Sequence of chain 1.A:
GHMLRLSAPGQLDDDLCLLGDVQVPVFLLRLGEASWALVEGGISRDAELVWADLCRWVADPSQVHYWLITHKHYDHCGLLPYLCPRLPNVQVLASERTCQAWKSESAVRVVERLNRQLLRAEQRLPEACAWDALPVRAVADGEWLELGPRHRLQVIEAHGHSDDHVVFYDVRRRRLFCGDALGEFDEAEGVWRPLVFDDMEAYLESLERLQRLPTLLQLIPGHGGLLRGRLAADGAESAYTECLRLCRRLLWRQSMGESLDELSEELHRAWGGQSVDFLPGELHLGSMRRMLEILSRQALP

This protein binds this small molecule.
Small molecule (SMILES): O=C(O)c1ccccc1-n1cccc1

Binding-site contacts:
Ligand atom C07 contacts residue FE1 of chain 1.C at 2.9 Å.
Ligand atom C12 contacts residue ASP75 of chain 1.A at 3.6 Å.
Ligand atom C02 contacts residue PHE197 of chain 1.A at 3.7 Å (hydrophobic).
Ligand atom C01 contacts residue HIS284 of chain 1.A at 3.8 Å.
Ligand atom O08 contacts residue HIS161 of chain 1.A at 2.9 Å.
Ligand atom O08 contacts residue ASP180 of chain 1.A at 2.9 Å (salt-bridge).
Ligand atom O09 contacts residue FE1 of chain 1.B at 3.7 Å.
Ligand atom C04 contacts residue PHE197 of chain 1.A at 3.6 Å (hydrophobic).
Ligand atom C03 contacts residue PHE197 of chain 1.A at 3.5 Å (hydrophobic).
Ligand atom C07 contacts residue ASP180 of chain 1.A at 3.5 Å.
Ligand atom C01 contacts residue SER287 of chain 1.A at 3.6 Å.
Ligand atom C07 contacts residue ASP75 of chain 1.A at 3.9 Å.
Ligand atom C01 contacts residue LEU279 of chain 1.A at 3.6 Å (hydrophobic).
Ligand atom C13 contacts residue HIS73 of chain 1.A at 3.7 Å.
Ligand atom O09 contacts residue FE1 of chain 1.C at 2.1 Å.
Ligand atom O09 contacts residue ASP180 of chain 1.A at 3.2 Å (salt-bridge).
Ligand atom C11 contacts residue TYR74 of chain 1.A at 3.6 Å (hydrophobic).
Ligand atom C12 contacts residue HIS73 of chain 1.A at 3.7 Å.
Ligand atom O09 contacts residue ASP75 of chain 1.A at 3.0 Å (salt-bridge).
Ligand atom O08 contacts residue FE1 of chain 1.B at 2.4 Å.
Ligand atom C12 contacts residue TYR74 of chain 1.A at 3.5 Å (hydrophobic).
Ligand atom O08 contacts residue FE1 of chain 1.C at 2.9 Å.
Ligand atom O09 contacts residue HIS223 of chain 1.A at 3.0 Å (h-bond).
Ligand atom N10 contacts residue PHE197 of chain 1.A at 3.9 Å.
Ligand atom O08 contacts residue HIS73 of chain 1.A at 3.6 Å.
Ligand atom C01 contacts residue PHE197 of chain 1.A at 3.9 Å (hydrophobic).
Ligand atom C14 contacts residue SER287 of chain 1.A at 3.8 Å.
Ligand atom C03 contacts residue LEU279 of chain 1.A at 3.6 Å (hydrophobic).
Ligand atom C05 contacts residue LEU195 of chain 1.A at 3.6 Å (hydrophobic).
Ligand atom C02 contacts residue LEU279 of chain 1.A at 3.7 Å (hydrophobic).
Ligand atom O08 contacts residue PHE197 of chain 1.A at 3.9 Å.
Ligand atom C11 contacts residue ASP75 of chain 1.A at 3.6 Å.
Ligand atom C06 contacts residue HIS284 of chain 1.A at 3.8 Å.
Ligand atom C06 contacts residue LEU195 of chain 1.A at 3.8 Å (hydrophobic).
Ligand atom C14 contacts residue PHE197 of chain 1.A at 3.6 Å (hydrophobic).
Ligand atom C02 contacts residue SER287 of chain 1.A at 3.1 Å.
Ligand atom C04 contacts residue LEU279 of chain 1.A at 3.9 Å (hydrophobic).
Ligand atom C11 contacts residue LEU279 of chain 1.A at 3.8 Å (hydrophobic).
Ligand atom C05 contacts residue PHE197 of chain 1.A at 4.0 Å (hydrophobic).
Ligand atom C07 contacts residue FE1 of chain 1.B at 3.4 Å.